Sequence of chain 1.A:
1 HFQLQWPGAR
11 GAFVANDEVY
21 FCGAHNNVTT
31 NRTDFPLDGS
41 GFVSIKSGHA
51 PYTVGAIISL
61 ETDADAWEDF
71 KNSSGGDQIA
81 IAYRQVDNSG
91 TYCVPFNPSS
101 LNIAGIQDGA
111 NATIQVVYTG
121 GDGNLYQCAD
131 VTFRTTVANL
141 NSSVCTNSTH

Binding-site contacts:
Ligand atom C6 contacts residue TYR92 of chain 1.A at 3.5 Å (hydrophobic).
Ligand atom O6 contacts residue ARG84 of chain 1.A at 4.4 Å.
Ligand atom O5 contacts residue CYS93 of chain 1.A at 4.5 Å.
Ligand atom C3 contacts residue PRO95 of chain 1.A at 3.9 Å (hydrophobic).
Ligand atom C3 contacts residue CYS93 of chain 1.A at 3.4 Å (hydrophobic).
Ligand atom C8 contacts residue ASN147 of chain 1.A at 4.3 Å.
Ligand atom C4 contacts residue ASN147 of chain 1.A at 4.2 Å.
Ligand atom C6 contacts residue ARG84 of chain 1.A at 4.4 Å.
Ligand atom O6 contacts residue TYR92 of chain 1.A at 2.9 Å (h-bond).
Ligand atom O5 contacts residue TYR92 of chain 1.A at 3.4 Å.
Ligand atom C7 contacts residue CYS93 of chain 1.A at 3.9 Å (hydrophobic).
Ligand atom C8 contacts residue CYS145 of chain 1.A at 3.8 Å (hydrophobic).
Ligand atom C7 contacts residue ASN147 of chain 1.A at 3.3 Å.
Ligand atom C5 contacts residue ASN147 of chain 1.A at 3.7 Å.
Ligand atom C2 contacts residue CYS93 of chain 1.A at 3.3 Å (hydrophobic).
Ligand atom N2 contacts residue ASN147 of chain 1.A at 2.7 Å (h-bond).
Ligand atom C3 contacts residue VAL94 of chain 1.A at 4.5 Å (hydrophobic).
Ligand atom C3 contacts residue ASN147 of chain 1.A at 3.7 Å.
Ligand atom C2 contacts residue ASN147 of chain 1.A at 2.3 Å.
Ligand atom C1 contacts residue CYS93 of chain 1.A at 3.3 Å (hydrophobic).
Ligand atom O7 contacts residue ASN147 of chain 1.A at 3.5 Å (h-bond).
Ligand atom O3 contacts residue CYS93 of chain 1.A at 4.2 Å.
Ligand atom C8 contacts residue CYS93 of chain 1.A at 4.1 Å (hydrophobic).
Ligand atom C8 contacts residue THR146 of chain 1.A at 4.2 Å.
Ligand atom C1 contacts residue ASN147 of chain 1.A at 1.4 Å.
Ligand atom C5 contacts residue TYR92 of chain 1.A at 3.4 Å (hydrophobic).
Ligand atom O5 contacts residue ASN147 of chain 1.A at 2.4 Å (h-bond).
Ligand atom O4 contacts residue PRO95 of chain 1.A at 4.2 Å.
Ligand atom O3 contacts residue PRO95 of chain 1.A at 3.5 Å.
Ligand atom C1 contacts residue TYR92 of chain 1.A at 3.6 Å (hydrophobic).
Ligand atom N2 contacts residue CYS93 of chain 1.A at 2.8 Å (h-bond).

This protein binds this small molecule.
Small molecule (SMILES): CC(=O)N[C@@H]1[C@@H](O)[C@H](O)[C@@H](CO)O[C@H]1O